Sequence of chain 6.A:
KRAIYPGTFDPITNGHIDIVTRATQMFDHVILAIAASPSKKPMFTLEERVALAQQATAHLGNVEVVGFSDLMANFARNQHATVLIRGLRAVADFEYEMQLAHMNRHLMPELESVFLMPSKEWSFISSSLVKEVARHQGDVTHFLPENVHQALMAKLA

The protein below binds the small molecule below.
Small molecule (SMILES): COC(=O)N1CCC(Oc2cccc([C@@H](CC#N)Nc3nc4n(n3)C(=O)CC(C)=N4)c2)CC1

Sequence of chain 11.A:
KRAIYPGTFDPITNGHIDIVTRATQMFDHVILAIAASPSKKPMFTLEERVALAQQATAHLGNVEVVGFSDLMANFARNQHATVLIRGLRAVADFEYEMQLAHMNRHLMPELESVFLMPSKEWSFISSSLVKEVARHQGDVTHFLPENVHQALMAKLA

Binding-site contacts:
Ligand atom C9 contacts residue SER39 of chain 11.A at 3.6 Å.
Ligand atom C contacts residue LEU86 of chain 11.A at 3.5 Å (hydrophobic).
Ligand atom C20 contacts residue ASN106 of chain 11.A at 3.5 Å.
Ligand atom O1 contacts residue MET74 of chain 11.A at 3.7 Å.
Ligand atom O1 contacts residue LEU102 of chain 11.A at 3.7 Å.
Ligand atom N6 contacts residue LEU73 of chain 11.A at 3.6 Å.
Ligand atom C13 contacts residue ASP72 of chain 11.A at 3.7 Å.
Ligand atom C contacts residue ARG88 of chain 11.A at 3.8 Å.
Ligand atom N2 contacts residue HIS138 of chain 6.A at 3.8 Å.
Ligand atom C1 contacts residue LEU102 of chain 11.A at 3.7 Å (hydrophobic).
Ligand atom N6 contacts residue MET74 of chain 11.A at 2.9 Å (h-bond).
Ligand atom C6 contacts residue ARG88 of chain 11.A at 3.8 Å.
Ligand atom C8 contacts residue ALA37 of chain 11.A at 3.6 Å (hydrophobic).
Ligand atom C14 contacts residue ASP72 of chain 11.A at 3.2 Å.
Ligand atom C contacts residue ASN106 of chain 11.A at 3.6 Å.
Ligand atom C13 contacts residue HIS138 of chain 6.A at 3.6 Å.
Ligand atom C15 contacts residue SER39 of chain 11.A at 3.9 Å.
Ligand atom C14 contacts residue PHE70 of chain 11.A at 3.7 Å (hydrophobic).
Ligand atom N1 contacts residue SER39 of chain 11.A at 2.9 Å (h-bond).
Ligand atom C5 contacts residue ARG88 of chain 11.A at 3.5 Å.
Ligand atom O3 contacts residue GLU134 of chain 6.A at 3.4 Å.
Ligand atom O1 contacts residue ASN106 of chain 11.A at 3.0 Å (h-bond).
Ligand atom C14 contacts residue SER71 of chain 11.A at 3.4 Å.
Ligand atom N contacts residue MET74 of chain 11.A at 3.8 Å.
Ligand atom C1 contacts residue MET74 of chain 11.A at 3.7 Å (hydrophobic).
Ligand atom N1 contacts residue ALA38 of chain 11.A at 3.4 Å (h-bond).
Ligand atom C2 contacts residue MET74 of chain 11.A at 3.8 Å (hydrophobic).
Ligand atom C8 contacts residue THR10 of chain 11.A at 3.8 Å.
Ligand atom N1 contacts residue SO41 of chain 11.D at 3.3 Å (h-bond).
Ligand atom C15 contacts residue HIS138 of chain 6.A at 3.8 Å.
Ligand atom O contacts residue ARG88 of chain 11.A at 3.7 Å.
Ligand atom C20 contacts residue MET105 of chain 11.A at 3.7 Å (hydrophobic).
Ligand atom N5 contacts residue LEU73 of chain 11.A at 3.7 Å.
Ligand atom C7 contacts residue ALA37 of chain 11.A at 3.4 Å (hydrophobic).
Ligand atom N2 contacts residue ASP72 of chain 11.A at 3.0 Å (salt-bridge).
Ligand atom C15 contacts residue PHE70 of chain 11.A at 3.7 Å (hydrophobic).
Ligand atom C15 contacts residue SER71 of chain 11.A at 3.6 Å.
Ligand atom C11 contacts residue ALA37 of chain 11.A at 3.8 Å (hydrophobic).
Ligand atom C12 contacts residue ALA37 of chain 11.A at 3.5 Å (hydrophobic).
Ligand atom C18 contacts residue LEU102 of chain 11.A at 3.6 Å (hydrophobic).